Sequence of chain 2.A:
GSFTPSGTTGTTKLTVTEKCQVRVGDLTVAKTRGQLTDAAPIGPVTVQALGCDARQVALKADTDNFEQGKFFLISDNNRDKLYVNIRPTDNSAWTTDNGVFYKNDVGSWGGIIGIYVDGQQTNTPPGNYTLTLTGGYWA

Binding-site contacts:
Ligand atom O2 contacts residue GLY52 of chain 2.A at 4.1 Å.
Ligand atom C4 contacts residue PRO50 of chain 2.A at 4.2 Å (hydrophobic).
Ligand atom CL2 contacts residue ILE121 of chain 2.A at 4.1 Å.
Ligand atom CL1 contacts residue ILE124 of chain 2.A at 3.4 Å.
Ligand atom O2 contacts residue PRO50 of chain 2.A at 3.8 Å.
Ligand atom C8 contacts residue PRO53 of chain 2.A at 3.8 Å (hydrophobic).
Ligand atom CL1 contacts residue PRO50 of chain 2.A at 4.0 Å.
Ligand atom O9B contacts residue PRO53 of chain 2.A at 3.7 Å.
Ligand atom O4 contacts residue PRO50 of chain 2.A at 3.5 Å.
Ligand atom N9 contacts residue PRO53 of chain 2.A at 4.1 Å.
Ligand atom CL2 contacts residue PRO53 of chain 2.A at 3.5 Å.
Ligand atom O9A contacts residue ILE121 of chain 2.A at 3.1 Å.
Ligand atom N2 contacts residue PRO50 of chain 2.A at 4.4 Å.
Ligand atom N9 contacts residue ILE121 of chain 2.A at 3.9 Å.
Ligand atom C9 contacts residue PRO53 of chain 2.A at 4.1 Å (hydrophobic).
Ligand atom CL1 contacts residue GLY52 of chain 2.A at 3.2 Å.
Ligand atom O2 contacts residue PRO53 of chain 2.A at 3.8 Å.
Ligand atom CL2 contacts residue GLY123 of chain 2.A at 3.7 Å.
Ligand atom CL1 contacts residue GLY123 of chain 2.A at 3.6 Å.
Ligand atom O9B contacts residue ILE121 of chain 2.A at 4.2 Å.
Ligand atom CL1 contacts residue PRO53 of chain 2.A at 4.1 Å.
Ligand atom C1 contacts residue PRO50 of chain 2.A at 4.4 Å (hydrophobic).
Ligand atom CL1 contacts residue ILE51 of chain 2.A at 4.2 Å.
Ligand atom CL2 contacts residue THR98 of chain 2.A at 4.2 Å.
Ligand atom CL2 contacts residue TYR125 of chain 2.A at 4.1 Å.
Ligand atom C1 contacts residue TYR125 of chain 2.A at 3.6 Å (hydrophobic).
Ligand atom C1 contacts residue GLY123 of chain 2.A at 4.1 Å.
Ligand atom CL1 contacts residue TYR125 of chain 2.A at 3.8 Å.
Ligand atom C2 contacts residue PRO50 of chain 2.A at 3.9 Å (hydrophobic).

A small-molecule ligand and the protein it binds are described below.
Small molecule (SMILES): O=C(N[C@H](CO)[C@H](O)c1ccc([N+](=O)[O-])cc1)C(Cl)Cl